Binding-site contacts:
Ligand atom OXT contacts residue SER149 of chain 1.F at 4.1 Å.
Ligand atom OE2 contacts residue MET194 of chain 1.F at 3.5 Å (h-bond).
Ligand atom O contacts residue NAP1 of chain 1.GA at 3.3 Å.
Ligand atom CG contacts residue MET194 of chain 1.F at 3.9 Å (hydrophobic).
Ligand atom OE1 contacts residue LEU210 of chain 1.F at 4.2 Å.
Ligand atom O01 contacts residue TYR103 of chain 1.F at 4.0 Å.
Ligand atom OE2 contacts residue VAL150 of chain 1.F at 3.8 Å.
Ligand atom OE2 contacts residue GLY193 of chain 1.F at 4.1 Å.
Ligand atom O01 contacts residue ILE205 of chain 1.F at 3.4 Å.
Ligand atom C02 contacts residue NAP1 of chain 1.GA at 4.1 Å.
Ligand atom OE2 contacts residue ILE154 of chain 1.F at 4.3 Å.
Ligand atom C02 contacts residue ILE205 of chain 1.F at 3.5 Å (hydrophobic).
Ligand atom O contacts residue SER149 of chain 1.F at 2.6 Å (h-bond).
Ligand atom CD contacts residue VAL214 of chain 1.F at 4.0 Å (hydrophobic).
Ligand atom CA contacts residue NAP1 of chain 1.GA at 3.5 Å.
Ligand atom OXT contacts residue TYR162 of chain 1.F at 2.5 Å (h-bond).
Ligand atom OE1 contacts residue PRO156 of chain 1.F at 4.2 Å.
Ligand atom C contacts residue TYR162 of chain 1.F at 3.3 Å (hydrophobic).
Ligand atom O01 contacts residue PHE105 of chain 1.F at 3.8 Å.
Ligand atom OE1 contacts residue VAL214 of chain 1.F at 4.2 Å.
Ligand atom C02 contacts residue TYR103 of chain 1.F at 4.0 Å (hydrophobic).
Ligand atom CG contacts residue NAP1 of chain 1.GA at 4.2 Å.
Ligand atom OXT contacts residue TYR103 of chain 1.F at 3.8 Å.
Ligand atom CB contacts residue LEU210 of chain 1.F at 4.4 Å (hydrophobic).
Ligand atom O contacts residue VAL151 of chain 1.F at 3.6 Å.
Ligand atom OE1 contacts residue VAL151 of chain 1.F at 3.7 Å.
Ligand atom CG contacts residue GLY193 of chain 1.F at 4.2 Å.
Ligand atom OE1 contacts residue ILE154 of chain 1.F at 4.1 Å.
Ligand atom C contacts residue SER149 of chain 1.F at 3.7 Å.
Ligand atom CD contacts residue VAL150 of chain 1.F at 4.0 Å (hydrophobic).
Ligand atom O01 contacts residue TYR162 of chain 1.F at 4.2 Å.
Ligand atom OE2 contacts residue VAL214 of chain 1.F at 3.4 Å.
Ligand atom CB contacts residue NAP1 of chain 1.GA at 4.4 Å.
Ligand atom OE1 contacts residue VAL150 of chain 1.F at 4.4 Å.
Ligand atom CD contacts residue MET194 of chain 1.F at 4.2 Å (hydrophobic).
Ligand atom C02 contacts residue THR200 of chain 1.F at 4.3 Å.
Ligand atom O contacts residue TYR162 of chain 1.F at 3.3 Å.
Ligand atom C contacts residue NAP1 of chain 1.GA at 3.1 Å.
Ligand atom OXT contacts residue NAP1 of chain 1.GA at 3.1 Å.
Ligand atom CD contacts residue VAL151 of chain 1.F at 4.4 Å (hydrophobic).

Sequence of chain 1.F:
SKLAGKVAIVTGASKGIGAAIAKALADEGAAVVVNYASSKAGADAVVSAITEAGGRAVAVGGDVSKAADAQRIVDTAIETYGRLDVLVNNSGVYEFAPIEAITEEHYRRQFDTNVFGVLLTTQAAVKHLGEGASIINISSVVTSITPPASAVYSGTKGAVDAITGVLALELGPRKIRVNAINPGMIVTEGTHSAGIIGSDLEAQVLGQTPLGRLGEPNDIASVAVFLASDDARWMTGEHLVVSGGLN

A small-molecule ligand and the protein it binds are described below.
Small molecule (SMILES): O=C(O)CC[C@H](CO)C(=O)O